A protein and the small-molecule ligand that binds it are described below.
Small molecule (SMILES): CC(=O)N[C@@H]1[C@@H](O)[C@H](O)[C@@H](CO)O[C@H]1O

Sequence of chain 1.G:
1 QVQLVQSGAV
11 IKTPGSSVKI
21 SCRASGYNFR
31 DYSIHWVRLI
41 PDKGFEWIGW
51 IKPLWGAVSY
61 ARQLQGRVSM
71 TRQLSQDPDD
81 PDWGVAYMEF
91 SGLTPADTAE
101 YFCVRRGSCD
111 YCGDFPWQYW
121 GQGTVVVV

Sequence of chain 1.I:
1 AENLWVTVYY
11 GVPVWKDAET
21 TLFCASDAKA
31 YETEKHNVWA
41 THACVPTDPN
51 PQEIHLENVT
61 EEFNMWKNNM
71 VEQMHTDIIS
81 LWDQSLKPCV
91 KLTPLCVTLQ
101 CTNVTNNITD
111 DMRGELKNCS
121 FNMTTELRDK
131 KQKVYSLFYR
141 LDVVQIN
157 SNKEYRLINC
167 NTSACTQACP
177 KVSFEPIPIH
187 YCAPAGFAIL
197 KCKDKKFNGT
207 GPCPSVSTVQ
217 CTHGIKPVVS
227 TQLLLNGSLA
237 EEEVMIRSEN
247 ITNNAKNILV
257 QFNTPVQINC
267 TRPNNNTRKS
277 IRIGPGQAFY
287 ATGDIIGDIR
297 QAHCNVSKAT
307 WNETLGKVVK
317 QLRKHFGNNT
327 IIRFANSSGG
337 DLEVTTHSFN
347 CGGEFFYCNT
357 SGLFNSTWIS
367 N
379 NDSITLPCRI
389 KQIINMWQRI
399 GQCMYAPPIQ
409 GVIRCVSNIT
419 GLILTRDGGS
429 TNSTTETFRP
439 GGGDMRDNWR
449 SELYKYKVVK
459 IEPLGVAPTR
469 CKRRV

Binding-site contacts:
Ligand atom N2 contacts residue GLN76 of chain 1.G at 4.2 Å.
Ligand atom C4 contacts residue ASN167 of chain 1.I at 4.2 Å.
Ligand atom N2 contacts residue ASN167 of chain 1.I at 2.8 Å (h-bond).
Ligand atom C5 contacts residue ASN167 of chain 1.I at 3.7 Å.
Ligand atom O5 contacts residue ARG162 of chain 1.I at 2.7 Å (salt-bridge).
Ligand atom O7 contacts residue ASN167 of chain 1.I at 3.5 Å (h-bond).
Ligand atom C8 contacts residue ASN167 of chain 1.I at 3.9 Å.
Ligand atom C5 contacts residue ILE164 of chain 1.I at 4.4 Å (hydrophobic).
Ligand atom C1 contacts residue ARG162 of chain 1.I at 3.6 Å.
Ligand atom O5 contacts residue ASN167 of chain 1.I at 2.4 Å (h-bond).
Ligand atom C6 contacts residue ILE164 of chain 1.I at 4.5 Å (hydrophobic).
Ligand atom C1 contacts residue ASN167 of chain 1.I at 1.4 Å.
Ligand atom C3 contacts residue ASN167 of chain 1.I at 3.8 Å.
Ligand atom C6 contacts residue ARG162 of chain 1.I at 3.4 Å.
Ligand atom C7 contacts residue ASN167 of chain 1.I at 3.3 Å.
Ligand atom C8 contacts residue GLN76 of chain 1.G at 3.8 Å.
Ligand atom C2 contacts residue ASN167 of chain 1.I at 2.4 Å.
Ligand atom C5 contacts residue ARG162 of chain 1.I at 3.6 Å.
Ligand atom O6 contacts residue ARG162 of chain 1.I at 3.9 Å.
Ligand atom O7 contacts residue ARG278 of chain 1.Q at 3.8 Å.

Sequence of chain 1.Q:
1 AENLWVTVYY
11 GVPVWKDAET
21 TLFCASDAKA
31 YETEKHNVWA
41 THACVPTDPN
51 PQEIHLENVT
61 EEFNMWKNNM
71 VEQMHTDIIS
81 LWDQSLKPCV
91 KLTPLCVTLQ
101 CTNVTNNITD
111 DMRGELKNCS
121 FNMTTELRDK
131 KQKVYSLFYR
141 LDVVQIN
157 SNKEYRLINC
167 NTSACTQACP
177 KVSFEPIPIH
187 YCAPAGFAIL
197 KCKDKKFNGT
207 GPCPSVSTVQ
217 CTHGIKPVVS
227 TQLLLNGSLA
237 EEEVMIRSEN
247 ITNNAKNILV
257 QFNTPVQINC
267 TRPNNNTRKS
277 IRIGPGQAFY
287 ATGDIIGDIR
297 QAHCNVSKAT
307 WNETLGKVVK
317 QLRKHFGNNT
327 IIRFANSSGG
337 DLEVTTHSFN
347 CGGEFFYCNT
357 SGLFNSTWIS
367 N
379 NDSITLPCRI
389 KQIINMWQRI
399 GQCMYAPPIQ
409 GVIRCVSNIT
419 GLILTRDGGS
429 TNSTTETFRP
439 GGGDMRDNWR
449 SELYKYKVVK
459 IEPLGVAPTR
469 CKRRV